A small-molecule ligand and the protein it binds are described below.
Small molecule (SMILES): CC(=O)N[C@H]1[C@H](O[C@H]2[C@H](O)[C@@H](NC(C)=O)CO[C@@H]2CO)O[C@H](CO)[C@@H](O[C@@H]2O[C@H](CO[C@H]3O[C@H](CO)[C@@H](O)[C@H](O)[C@@H]3O)[C@@H](O)[C@H](O[C@H]3O[C@H](CO)[C@@H](O)[C@H](O)[C@@H]3O)[C@@H]2O)[C@@H]1O

Binding-site contacts:
Ligand atom C4 contacts residue LEU221 of chain 3.A at 4.2 Å (hydrophobic).
Ligand atom C1 contacts residue LEU221 of chain 3.A at 4.5 Å (hydrophobic).
Ligand atom O5 contacts residue LEU221 of chain 3.A at 4.5 Å.
Ligand atom O7 contacts residue PRO220 of chain 3.A at 3.6 Å.
Ligand atom C6 contacts residue MET243 of chain 2.A at 4.4 Å (hydrophobic).
Ligand atom C6 contacts residue THR166 of chain 2.A at 4.2 Å.
Ligand atom C2 contacts residue LEU221 of chain 3.A at 4.1 Å (hydrophobic).
Ligand atom O7 contacts residue LEU221 of chain 3.A at 3.0 Å (h-bond).
Ligand atom C3 contacts residue ASN164 of chain 2.A at 3.8 Å.
Ligand atom C8 contacts residue ILE241 of chain 2.A at 3.5 Å (hydrophobic).
Ligand atom N2 contacts residue ASN164 of chain 2.A at 2.8 Å (h-bond).
Ligand atom C7 contacts residue PRO220 of chain 3.A at 4.4 Å (hydrophobic).
Ligand atom O7 contacts residue SER218 of chain 3.A at 3.8 Å.
Ligand atom C7 contacts residue MET243 of chain 2.A at 4.3 Å (hydrophobic).
Ligand atom C8 contacts residue LEU221 of chain 3.A at 4.5 Å (hydrophobic).
Ligand atom C8 contacts residue PRO220 of chain 3.A at 4.3 Å (hydrophobic).
Ligand atom C1 contacts residue ASN164 of chain 2.A at 1.4 Å.
Ligand atom C8 contacts residue ASN164 of chain 2.A at 3.7 Å.
Ligand atom C5 contacts residue LEU221 of chain 3.A at 4.4 Å (hydrophobic).
Ligand atom O7 contacts residue ARG219 of chain 3.A at 4.4 Å.
Ligand atom O3 contacts residue LEU221 of chain 3.A at 3.9 Å.
Ligand atom O6 contacts residue THR166 of chain 2.A at 4.2 Å.
Ligand atom O7 contacts residue MET243 of chain 2.A at 4.1 Å.
Ligand atom O5 contacts residue MET243 of chain 2.A at 4.4 Å.
Ligand atom O5 contacts residue ASN164 of chain 2.A at 2.4 Å (h-bond).
Ligand atom C5 contacts residue MET243 of chain 2.A at 3.9 Å (hydrophobic).
Ligand atom C8 contacts residue MET243 of chain 2.A at 4.0 Å (hydrophobic).
Ligand atom N2 contacts residue SER218 of chain 3.A at 3.5 Å (h-bond).
Ligand atom C5 contacts residue ASN164 of chain 2.A at 3.6 Å.
Ligand atom O7 contacts residue ASN164 of chain 2.A at 4.3 Å.
Ligand atom C3 contacts residue LEU221 of chain 3.A at 4.2 Å (hydrophobic).
Ligand atom C2 contacts residue ASN164 of chain 2.A at 2.4 Å.
Ligand atom C7 contacts residue ASN164 of chain 2.A at 3.4 Å.
Ligand atom C7 contacts residue SER218 of chain 3.A at 4.1 Å.
Ligand atom C7 contacts residue LEU221 of chain 3.A at 4.0 Å (hydrophobic).
Ligand atom C4 contacts residue ASN164 of chain 2.A at 4.2 Å.

Sequence of chain 3.A:
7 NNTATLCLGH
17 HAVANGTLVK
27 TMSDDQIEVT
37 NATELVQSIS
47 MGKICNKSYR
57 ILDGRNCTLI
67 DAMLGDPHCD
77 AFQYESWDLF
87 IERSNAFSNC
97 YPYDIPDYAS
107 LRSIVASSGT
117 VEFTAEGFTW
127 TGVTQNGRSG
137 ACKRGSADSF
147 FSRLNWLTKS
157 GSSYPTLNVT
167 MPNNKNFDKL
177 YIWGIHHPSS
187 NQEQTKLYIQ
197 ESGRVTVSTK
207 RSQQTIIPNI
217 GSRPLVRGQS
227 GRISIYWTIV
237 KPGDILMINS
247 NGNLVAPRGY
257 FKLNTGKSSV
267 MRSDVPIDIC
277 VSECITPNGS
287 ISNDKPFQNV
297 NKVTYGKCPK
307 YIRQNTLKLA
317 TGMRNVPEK

Sequence of chain 2.A:
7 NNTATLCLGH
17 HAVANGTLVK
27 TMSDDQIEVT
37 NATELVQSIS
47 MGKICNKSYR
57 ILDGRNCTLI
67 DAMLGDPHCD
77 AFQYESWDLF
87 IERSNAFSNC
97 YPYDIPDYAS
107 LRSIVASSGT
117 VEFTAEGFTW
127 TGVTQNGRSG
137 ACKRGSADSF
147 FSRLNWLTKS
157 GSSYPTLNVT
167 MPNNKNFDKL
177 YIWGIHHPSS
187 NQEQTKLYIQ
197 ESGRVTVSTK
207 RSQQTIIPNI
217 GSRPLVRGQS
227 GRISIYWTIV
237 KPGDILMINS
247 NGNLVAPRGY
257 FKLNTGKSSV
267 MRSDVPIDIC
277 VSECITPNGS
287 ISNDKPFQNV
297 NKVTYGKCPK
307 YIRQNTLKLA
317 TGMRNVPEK